This small molecule binds to this protein.
Small molecule (SMILES): CC(=O)N[C@@H]1[C@@H](O)[C@H](O)[C@@H](CO)O[C@H]1O

Binding-site contacts:
Ligand atom O6 contacts residue LEU82 of chain 1.B at 4.2 Å.
Ligand atom O7 contacts residue ALA86 of chain 1.B at 3.5 Å.
Ligand atom O6 contacts residue ASN80 of chain 1.B at 4.3 Å.
Ligand atom C3 contacts residue ASN77 of chain 1.B at 3.8 Å.
Ligand atom C6 contacts residue ASN80 of chain 1.B at 3.6 Å.
Ligand atom O3 contacts residue GLN89 of chain 1.B at 3.3 Å (h-bond).
Ligand atom C7 contacts residue ALA86 of chain 1.B at 4.2 Å (hydrophobic).
Ligand atom O5 contacts residue ASN77 of chain 1.B at 2.3 Å (h-bond).
Ligand atom C7 contacts residue ASN77 of chain 1.B at 3.4 Å.
Ligand atom O5 contacts residue ASN80 of chain 1.B at 3.0 Å (h-bond).
Ligand atom N2 contacts residue ASN77 of chain 1.B at 2.9 Å (h-bond).
Ligand atom O6 contacts residue LEU84 of chain 1.B at 3.5 Å.
Ligand atom O7 contacts residue GLN89 of chain 1.B at 3.1 Å (h-bond).
Ligand atom O7 contacts residue VAL87 of chain 1.B at 2.9 Å (h-bond).
Ligand atom O5 contacts residue LEU84 of chain 1.B at 4.0 Å.
Ligand atom O7 contacts residue ASN77 of chain 1.B at 3.5 Å (h-bond).
Ligand atom C2 contacts residue GLN89 of chain 1.B at 4.2 Å.
Ligand atom C1 contacts residue ASN80 of chain 1.B at 3.4 Å.
Ligand atom C4 contacts residue ASN77 of chain 1.B at 4.2 Å.
Ligand atom C2 contacts residue ASN77 of chain 1.B at 2.4 Å.
Ligand atom C7 contacts residue GLN89 of chain 1.B at 3.0 Å.
Ligand atom C5 contacts residue ASN77 of chain 1.B at 3.6 Å.
Ligand atom C6 contacts residue LEU82 of chain 1.B at 4.2 Å (hydrophobic).
Ligand atom C1 contacts residue SER79 of chain 1.B at 4.5 Å.
Ligand atom C8 contacts residue VAL87 of chain 1.B at 4.3 Å (hydrophobic).
Ligand atom C1 contacts residue ASN77 of chain 1.B at 1.4 Å.
Ligand atom C8 contacts residue ALA86 of chain 1.B at 4.0 Å (hydrophobic).
Ligand atom N2 contacts residue SER79 of chain 1.B at 4.4 Å.
Ligand atom O6 contacts residue ASN77 of chain 1.B at 4.5 Å.
Ligand atom C8 contacts residue GLN89 of chain 1.B at 3.1 Å.
Ligand atom C7 contacts residue VAL87 of chain 1.B at 4.0 Å (hydrophobic).
Ligand atom C3 contacts residue GLN89 of chain 1.B at 4.3 Å.
Ligand atom N2 contacts residue GLN89 of chain 1.B at 3.5 Å (h-bond).
Ligand atom C5 contacts residue ASN80 of chain 1.B at 3.2 Å.

Sequence of chain 1.B:
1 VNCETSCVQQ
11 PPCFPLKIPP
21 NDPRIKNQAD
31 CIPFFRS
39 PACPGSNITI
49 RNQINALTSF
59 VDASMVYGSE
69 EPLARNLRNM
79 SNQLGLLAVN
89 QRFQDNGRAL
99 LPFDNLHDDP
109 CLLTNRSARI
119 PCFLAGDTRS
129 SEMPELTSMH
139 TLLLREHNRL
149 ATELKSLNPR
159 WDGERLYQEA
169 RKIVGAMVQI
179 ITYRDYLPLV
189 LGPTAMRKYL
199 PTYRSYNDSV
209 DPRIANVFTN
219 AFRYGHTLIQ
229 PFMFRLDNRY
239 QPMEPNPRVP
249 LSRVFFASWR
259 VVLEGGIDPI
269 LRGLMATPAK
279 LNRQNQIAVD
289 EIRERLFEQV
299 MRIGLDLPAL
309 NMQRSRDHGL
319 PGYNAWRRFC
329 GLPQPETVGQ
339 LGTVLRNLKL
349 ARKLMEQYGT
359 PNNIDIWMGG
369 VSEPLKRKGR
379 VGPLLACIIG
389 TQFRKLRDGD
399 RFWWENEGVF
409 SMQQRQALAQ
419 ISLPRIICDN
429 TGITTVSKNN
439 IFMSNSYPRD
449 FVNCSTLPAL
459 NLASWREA